Binding-site contacts:
Ligand atom C17 contacts residue ARG57 of chain 1.B at 4.2 Å.
Ligand atom O22 contacts residue LYS53 of chain 1.B at 4.5 Å.
Ligand atom C13 contacts residue VAL56 of chain 1.B at 3.9 Å (hydrophobic).
Ligand atom O12 contacts residue ARG57 of chain 1.B at 4.2 Å.
Ligand atom C17 contacts residue VAL56 of chain 1.B at 4.3 Å (hydrophobic).
Ligand atom O12 contacts residue VAL56 of chain 1.B at 3.3 Å (h-bond).
Ligand atom C11 contacts residue PHE22 of chain 1.B at 3.9 Å (hydrophobic).
Ligand atom C2 contacts residue PHE6 of chain 1.B at 4.4 Å (hydrophobic).
Ligand atom C11 contacts residue PHE6 of chain 1.B at 4.0 Å (hydrophobic).
Ligand atom O21 contacts residue GLU58 of chain 1.B at 3.8 Å.
Ligand atom C18 contacts residue VAL56 of chain 1.B at 3.6 Å (hydrophobic).
Ligand atom C6 contacts residue PHE22 of chain 1.B at 4.2 Å (hydrophobic).
Ligand atom C3 contacts residue VAL56 of chain 1.B at 3.7 Å (hydrophobic).
Ligand atom C2 contacts residue VAL52 of chain 1.B at 3.5 Å (hydrophobic).
Ligand atom O12 contacts residue VAL52 of chain 1.B at 4.2 Å.
Ligand atom C4 contacts residue PHE6 of chain 1.B at 4.2 Å (hydrophobic).
Ligand atom C13 contacts residue VAL52 of chain 1.B at 4.3 Å (hydrophobic).
Ligand atom C18 contacts residue ARG57 of chain 1.B at 4.4 Å.
Ligand atom C1 contacts residue VAL56 of chain 1.B at 4.5 Å (hydrophobic).
Ligand atom C1 contacts residue PHE6 of chain 1.B at 4.1 Å (hydrophobic).
Ligand atom C2 contacts residue VAL56 of chain 1.B at 4.0 Å (hydrophobic).
Ligand atom C3 contacts residue VAL52 of chain 1.B at 4.4 Å (hydrophobic).
Ligand atom C9 contacts residue PHE22 of chain 1.B at 4.0 Å (hydrophobic).
Ligand atom C3 contacts residue PHE6 of chain 1.B at 3.5 Å (hydrophobic).
Ligand atom O21 contacts residue VAL56 of chain 1.B at 4.2 Å.
Ligand atom O21 contacts residue ARG57 of chain 1.B at 3.8 Å.
Ligand atom C8 contacts residue PHE22 of chain 1.B at 3.7 Å (hydrophobic).

This protein binds this small molecule.
Small molecule (SMILES): OC[C@H]1O[C@H](O[C@H]2[C@H](O)[C@@H](O)[C@H](OCCCCC3CCCCC3)O[C@@H]2CO)[C@H](O)[C@@H](O)[C@@H]1O

Sequence of chain 1.B:
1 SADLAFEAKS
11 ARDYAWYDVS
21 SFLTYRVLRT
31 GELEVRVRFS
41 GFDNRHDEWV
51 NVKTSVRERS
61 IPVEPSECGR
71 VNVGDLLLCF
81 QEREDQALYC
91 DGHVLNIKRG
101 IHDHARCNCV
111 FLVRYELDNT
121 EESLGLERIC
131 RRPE